This protein binds this small molecule.
Small molecule (SMILES): CC(=O)N[C@H]1[C@H](O[C@H]2[C@H](O)[C@@H](NC(C)=O)CO[C@@H]2CO)O[C@H](CO)[C@@H](O[C@@H]2O[C@H](CO[C@H]3O[C@H](CO)[C@@H](O)[C@H](O)[C@@H]3O)[C@@H](O)[C@H](O[C@H]3O[C@H](CO)[C@@H](O)[C@H](O)[C@@H]3O)[C@@H]2O)[C@@H]1O

Binding-site contacts:
Ligand atom C2 contacts residue HIS442 of chain 1.B at 3.4 Å.
Ligand atom O7 contacts residue ASN271 of chain 1.B at 3.9 Å.
Ligand atom C8 contacts residue TYR269 of chain 1.B at 3.5 Å (hydrophobic).
Ligand atom O4 contacts residue LEU228 of chain 1.B at 3.9 Å.
Ligand atom O7 contacts residue LYS204 of chain 1.B at 3.1 Å (salt-bridge).
Ligand atom C5 contacts residue ASN271 of chain 1.B at 3.7 Å.
Ligand atom O6 contacts residue TYR269 of chain 1.B at 3.0 Å.
Ligand atom O7 contacts residue TYR446 of chain 1.B at 3.7 Å.
Ligand atom C8 contacts residue ASP230 of chain 1.B at 3.6 Å.
Ligand atom C8 contacts residue PHE445 of chain 1.B at 3.7 Å (hydrophobic).
Ligand atom C7 contacts residue SER232 of chain 1.B at 3.9 Å.
Ligand atom C6 contacts residue ASN444 of chain 1.B at 3.8 Å.
Ligand atom C6 contacts residue SER443 of chain 1.B at 3.7 Å.
Ligand atom N2 contacts residue ASP230 of chain 1.B at 2.7 Å (salt-bridge).
Ligand atom C1 contacts residue HIS442 of chain 1.B at 3.8 Å.
Ligand atom C3 contacts residue ASP230 of chain 1.B at 3.8 Å.
Ligand atom C2 contacts residue ASP230 of chain 1.B at 3.5 Å.
Ligand atom C8 contacts residue SER232 of chain 1.B at 3.5 Å.
Ligand atom C7 contacts residue LEU228 of chain 1.B at 3.5 Å (hydrophobic).
Ligand atom O7 contacts residue LEU228 of chain 1.B at 3.5 Å.
Ligand atom N2 contacts residue ASN271 of chain 1.B at 2.9 Å (h-bond).
Ligand atom O2 contacts residue HIS442 of chain 1.B at 3.5 Å.
Ligand atom O7 contacts residue PHE445 of chain 1.B at 3.0 Å (h-bond).
Ligand atom O6 contacts residue HIS442 of chain 1.B at 3.4 Å (h-bond).
Ligand atom C2 contacts residue HIS442 of chain 1.B at 3.5 Å.
Ligand atom O6 contacts residue LEU228 of chain 1.B at 3.8 Å.
Ligand atom O4 contacts residue PHE206 of chain 1.B at 3.7 Å.
Ligand atom O2 contacts residue ASP440 of chain 1.B at 3.6 Å.
Ligand atom O7 contacts residue ASN444 of chain 1.B at 3.2 Å (h-bond).
Ligand atom C7 contacts residue ASN271 of chain 1.B at 3.6 Å.
Ligand atom C1 contacts residue ASP230 of chain 1.B at 3.7 Å.
Ligand atom C8 contacts residue LEU228 of chain 1.B at 3.7 Å (hydrophobic).
Ligand atom C2 contacts residue ASN271 of chain 1.B at 2.4 Å.
Ligand atom C6 contacts residue HIS442 of chain 1.B at 3.2 Å.
Ligand atom C3 contacts residue ASN271 of chain 1.B at 3.8 Å.
Ligand atom C8 contacts residue TYR446 of chain 1.B at 3.9 Å (hydrophobic).
Ligand atom C8 contacts residue SER208 of chain 1.B at 3.1 Å.
Ligand atom C1 contacts residue ASN271 of chain 1.B at 1.4 Å.
Ligand atom C7 contacts residue ASP230 of chain 1.B at 3.6 Å.
Ligand atom O5 contacts residue ASN271 of chain 1.B at 2.4 Å (h-bond).

Sequence of chain 1.B:
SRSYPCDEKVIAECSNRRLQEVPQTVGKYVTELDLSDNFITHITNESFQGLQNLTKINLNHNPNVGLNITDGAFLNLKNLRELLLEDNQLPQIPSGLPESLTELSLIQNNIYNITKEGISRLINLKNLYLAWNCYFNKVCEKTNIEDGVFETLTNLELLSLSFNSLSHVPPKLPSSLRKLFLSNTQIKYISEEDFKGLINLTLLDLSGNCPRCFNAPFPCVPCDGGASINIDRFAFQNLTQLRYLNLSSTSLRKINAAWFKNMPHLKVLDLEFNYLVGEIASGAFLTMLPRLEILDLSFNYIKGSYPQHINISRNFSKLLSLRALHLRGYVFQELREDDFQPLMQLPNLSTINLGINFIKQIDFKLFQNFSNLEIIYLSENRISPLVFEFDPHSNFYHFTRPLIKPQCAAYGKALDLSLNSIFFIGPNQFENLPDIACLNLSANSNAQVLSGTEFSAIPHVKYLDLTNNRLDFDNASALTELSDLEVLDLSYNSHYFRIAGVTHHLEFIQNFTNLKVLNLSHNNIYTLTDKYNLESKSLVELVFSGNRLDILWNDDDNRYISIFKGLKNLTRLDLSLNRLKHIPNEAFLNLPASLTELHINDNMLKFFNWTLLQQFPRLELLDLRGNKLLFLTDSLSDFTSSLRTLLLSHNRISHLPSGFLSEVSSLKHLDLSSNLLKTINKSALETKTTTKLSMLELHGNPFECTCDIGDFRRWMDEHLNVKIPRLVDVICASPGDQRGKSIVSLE